Binding-site contacts:
Ligand atom N10 contacts residue GLN111 of chain 1.B at 3.5 Å (h-bond).
Ligand atom N10 contacts residue CYS113 of chain 1.B at 3.2 Å (h-bond).
Ligand atom C29 contacts residue LYS64 of chain 1.B at 3.9 Å.
Ligand atom C1 contacts residue VAL52 of chain 1.B at 3.9 Å (hydrophobic).
Ligand atom C24 contacts residue LYS64 of chain 1.B at 3.7 Å.
Ligand atom C23 contacts residue VAL52 of chain 1.B at 3.4 Å (hydrophobic).
Ligand atom C8 contacts residue PHE164 of chain 1.B at 3.5 Å (hydrophobic).
Ligand atom C18 contacts residue SER116 of chain 1.B at 3.4 Å.
Ligand atom N4 contacts residue ILE44 of chain 1.B at 4.0 Å.
Ligand atom N3 contacts residue PHE164 of chain 1.B at 3.8 Å.
Ligand atom N3 contacts residue ILE44 of chain 1.B at 3.6 Å.
Ligand atom N28 contacts residue LYS64 of chain 1.B at 3.5 Å (salt-bridge).
Ligand atom C26 contacts residue THR110 of chain 1.B at 3.2 Å.
Ligand atom C17 contacts residue SER116 of chain 1.B at 3.4 Å.
Ligand atom C2 contacts residue ILE44 of chain 1.B at 3.9 Å (hydrophobic).
Ligand atom C11 contacts residue CYS113 of chain 1.B at 3.5 Å (hydrophobic).
Ligand atom C9 contacts residue LEU95 of chain 1.B at 3.6 Å (hydrophobic).
Ligand atom C25 contacts residue THR110 of chain 1.B at 3.9 Å.
Ligand atom C11 contacts residue TRP112 of chain 1.B at 3.5 Å (hydrophobic).
Ligand atom C13 contacts residue ILE44 of chain 1.B at 3.7 Å (hydrophobic).
Ligand atom C12 contacts residue TRP112 of chain 1.B at 3.8 Å (hydrophobic).
Ligand atom N28 contacts residue GLU82 of chain 1.B at 2.9 Å (salt-bridge).
Ligand atom C6 contacts residue PHE164 of chain 1.B at 3.8 Å (hydrophobic).
Ligand atom C29 contacts residue ILE108 of chain 1.B at 3.8 Å (hydrophobic).
Ligand atom C6 contacts residue VAL52 of chain 1.B at 3.7 Å (hydrophobic).
Ligand atom C12 contacts residue ILE44 of chain 1.B at 3.8 Å (hydrophobic).
Ligand atom N27 contacts residue ASP175 of chain 1.B at 3.4 Å.
Ligand atom C7 contacts residue PHE164 of chain 1.B at 3.9 Å (hydrophobic).
Ligand atom C19 contacts residue PHE164 of chain 1.B at 3.4 Å (hydrophobic).
Ligand atom C1 contacts residue PHE164 of chain 1.B at 3.6 Å (hydrophobic).
Ligand atom N27 contacts residue GLU82 of chain 1.B at 3.3 Å (salt-bridge).
Ligand atom N16 contacts residue SER116 of chain 1.B at 3.6 Å (h-bond).
Ligand atom C25 contacts residue LYS64 of chain 1.B at 3.8 Å.
Ligand atom N27 contacts residue LYS64 of chain 1.B at 3.2 Å (salt-bridge).
Ligand atom C29 contacts residue THR110 of chain 1.B at 3.7 Å.
Ligand atom C17 contacts residue ILE44 of chain 1.B at 3.9 Å (hydrophobic).
Ligand atom C2 contacts residue PHE164 of chain 1.B at 3.5 Å (hydrophobic).
Ligand atom C19 contacts residue VAL52 of chain 1.B at 3.9 Å (hydrophobic).
Ligand atom C11 contacts residue ALA62 of chain 1.B at 3.8 Å (hydrophobic).
Ligand atom C20 contacts residue ASP175 of chain 1.B at 3.8 Å.

Sequence of chain 1.B:
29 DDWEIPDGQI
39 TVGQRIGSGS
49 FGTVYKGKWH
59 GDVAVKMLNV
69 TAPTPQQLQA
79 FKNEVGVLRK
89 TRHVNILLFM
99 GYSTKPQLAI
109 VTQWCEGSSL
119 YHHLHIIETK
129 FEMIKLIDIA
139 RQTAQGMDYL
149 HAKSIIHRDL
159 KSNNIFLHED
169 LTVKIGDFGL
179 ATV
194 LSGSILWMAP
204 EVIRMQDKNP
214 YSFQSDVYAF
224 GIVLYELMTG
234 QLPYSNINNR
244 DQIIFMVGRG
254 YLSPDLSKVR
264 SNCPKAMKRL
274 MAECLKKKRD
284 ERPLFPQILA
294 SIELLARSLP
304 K

The small molecule below binds the protein below.
Small molecule (SMILES): C1=C2C=c3cc(-c4cn(C5CCNCC5)nc4-c4ccncc4)ccc3=C2N=N1